Sequence of chain 1.A:
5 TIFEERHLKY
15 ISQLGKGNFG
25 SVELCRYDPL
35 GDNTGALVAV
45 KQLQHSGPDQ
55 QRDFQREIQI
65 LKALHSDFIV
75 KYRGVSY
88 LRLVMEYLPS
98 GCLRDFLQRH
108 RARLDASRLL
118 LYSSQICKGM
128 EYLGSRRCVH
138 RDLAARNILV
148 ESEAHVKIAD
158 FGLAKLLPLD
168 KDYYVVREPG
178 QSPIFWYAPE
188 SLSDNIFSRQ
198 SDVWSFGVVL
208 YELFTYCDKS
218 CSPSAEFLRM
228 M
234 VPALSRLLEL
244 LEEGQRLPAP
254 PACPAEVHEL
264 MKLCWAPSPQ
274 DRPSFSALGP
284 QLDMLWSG

Binding-site contacts:
Ligand atom C7 contacts residue LEU240 of chain 1.A at 4.2 Å (hydrophobic).
Ligand atom N1 contacts residue LEU250 of chain 1.A at 4.0 Å.
Ligand atom C4 contacts residue ARG249 of chain 1.A at 4.3 Å.
Ligand atom C6 contacts residue PRO220 of chain 1.A at 3.4 Å (hydrophobic).
Ligand atom C7 contacts residue MET227 of chain 1.A at 4.0 Å (hydrophobic).
Ligand atom C5 contacts residue MET227 of chain 1.A at 3.7 Å (hydrophobic).
Ligand atom C5 contacts residue LEU250 of chain 1.A at 4.2 Å (hydrophobic).
Ligand atom O1 contacts residue LEU244 of chain 1.A at 4.0 Å.
Ligand atom C2 contacts residue LEU240 of chain 1.A at 4.1 Å (hydrophobic).
Ligand atom C3 contacts residue LEU240 of chain 1.A at 4.1 Å (hydrophobic).
Ligand atom C5 contacts residue LEU240 of chain 1.A at 4.2 Å (hydrophobic).
Ligand atom C2 contacts residue LEU244 of chain 1.A at 4.1 Å (hydrophobic).
Ligand atom C1 contacts residue TRP201 of chain 1.A at 4.2 Å (hydrophobic).
Ligand atom O1 contacts residue ARG249 of chain 1.A at 3.5 Å.
Ligand atom C1 contacts residue TRP268 of chain 1.A at 4.3 Å (hydrophobic).
Ligand atom C1 contacts residue ARG249 of chain 1.A at 4.4 Å.
Ligand atom C6 contacts residue PHE224 of chain 1.A at 3.9 Å (hydrophobic).
Ligand atom C3 contacts residue PHE182 of chain 1.A at 4.2 Å (hydrophobic).
Ligand atom C2 contacts residue LEU250 of chain 1.A at 3.6 Å (hydrophobic).
Ligand atom C7 contacts residue PRO220 of chain 1.A at 4.1 Å (hydrophobic).
Ligand atom C4 contacts residue LEU250 of chain 1.A at 4.0 Å (hydrophobic).
Ligand atom C3 contacts residue PRO220 of chain 1.A at 4.3 Å (hydrophobic).
Ligand atom C6 contacts residue LEU250 of chain 1.A at 3.6 Å (hydrophobic).
Ligand atom O1 contacts residue LEU250 of chain 1.A at 3.0 Å (h-bond).
Ligand atom N2 contacts residue LEU244 of chain 1.A at 4.2 Å.
Ligand atom O1 contacts residue TRP268 of chain 1.A at 4.1 Å.
Ligand atom C7 contacts residue PHE224 of chain 1.A at 3.8 Å (hydrophobic).
Ligand atom C7 contacts residue LEU250 of chain 1.A at 3.9 Å (hydrophobic).
Ligand atom C4 contacts residue LEU244 of chain 1.A at 3.8 Å (hydrophobic).
Ligand atom N1 contacts residue PHE182 of chain 1.A at 4.3 Å.
Ligand atom N2 contacts residue TRP268 of chain 1.A at 3.5 Å (h-bond).
Ligand atom C4 contacts residue LEU240 of chain 1.A at 4.2 Å (hydrophobic).
Ligand atom C6 contacts residue LEU240 of chain 1.A at 4.1 Å (hydrophobic).
Ligand atom N2 contacts residue VAL205 of chain 1.A at 4.2 Å.
Ligand atom N1 contacts residue LEU244 of chain 1.A at 3.8 Å.
Ligand atom C1 contacts residue LEU244 of chain 1.A at 3.8 Å (hydrophobic).
Ligand atom N2 contacts residue TRP201 of chain 1.A at 3.3 Å.
Ligand atom C1 contacts residue LEU250 of chain 1.A at 3.9 Å (hydrophobic).
Ligand atom C3 contacts residue LEU250 of chain 1.A at 3.7 Å (hydrophobic).
Ligand atom C6 contacts residue PHE182 of chain 1.A at 3.9 Å (hydrophobic).

This small molecule binds to this protein.
Small molecule (SMILES): NC(=O)Nc1ccccc1